Sequence of chain 1.A:
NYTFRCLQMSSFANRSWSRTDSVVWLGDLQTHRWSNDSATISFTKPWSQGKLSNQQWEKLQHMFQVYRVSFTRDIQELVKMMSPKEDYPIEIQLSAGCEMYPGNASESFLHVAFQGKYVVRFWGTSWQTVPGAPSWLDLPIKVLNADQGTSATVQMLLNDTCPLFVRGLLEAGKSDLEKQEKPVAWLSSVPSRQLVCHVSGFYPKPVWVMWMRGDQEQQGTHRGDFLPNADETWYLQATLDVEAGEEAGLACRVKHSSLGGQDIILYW

This small molecule binds to this protein.
Small molecule (SMILES): CC(=O)N[C@H]1[C@H](O[C@H]2[C@H](O)[C@@H](NC(C)=O)CO[C@@H]2CO[C@@H]2O[C@@H](C)[C@@H](O)[C@@H](O)[C@@H]2O)O[C@H](CO)[C@@H](O)[C@@H]1O

Binding-site contacts:
Ligand atom C6 contacts residue ASN165 of chain 1.A at 4.0 Å.
Ligand atom C7 contacts residue GLN161 of chain 1.A at 3.5 Å.
Ligand atom N2 contacts residue ASN165 of chain 1.A at 3.0 Å (h-bond).
Ligand atom C4 contacts residue SER114 of chain 1.A at 3.7 Å.
Ligand atom C5 contacts residue ASN165 of chain 1.A at 3.7 Å.
Ligand atom C1 contacts residue ASN165 of chain 1.A at 1.4 Å.
Ligand atom C3 contacts residue ASN165 of chain 1.A at 3.8 Å.
Ligand atom O7 contacts residue ASN165 of chain 1.A at 2.8 Å (h-bond).
Ligand atom C2 contacts residue ASN165 of chain 1.A at 2.5 Å.
Ligand atom C3 contacts residue GLN161 of chain 1.A at 3.5 Å.
Ligand atom C8 contacts residue GLN161 of chain 1.A at 3.4 Å.
Ligand atom C3 contacts residue GLY130 of chain 1.A at 4.1 Å.
Ligand atom O6 contacts residue THR131 of chain 1.A at 4.2 Å.
Ligand atom O3 contacts residue SER114 of chain 1.A at 3.1 Å (h-bond).
Ligand atom O4 contacts residue TRP129 of chain 1.A at 4.0 Å.
Ligand atom C6 contacts residue GLY130 of chain 1.A at 3.5 Å.
Ligand atom C6 contacts residue LEU164 of chain 1.A at 3.6 Å (hydrophobic).
Ligand atom O4 contacts residue SER114 of chain 1.A at 3.0 Å (h-bond).
Ligand atom C5 contacts residue ASN165 of chain 1.A at 3.6 Å.
Ligand atom O7 contacts residue TRP129 of chain 1.A at 4.1 Å.
Ligand atom C7 contacts residue GLY130 of chain 1.A at 3.9 Å.
Ligand atom O4 contacts residue THR131 of chain 1.A at 4.0 Å.
Ligand atom O5 contacts residue THR131 of chain 1.A at 3.8 Å.
Ligand atom C1 contacts residue GLY130 of chain 1.A at 4.1 Å.
Ligand atom C2 contacts residue TRP129 of chain 1.A at 4.2 Å (hydrophobic).
Ligand atom C5 contacts residue GLY130 of chain 1.A at 4.0 Å.
Ligand atom O3 contacts residue THR131 of chain 1.A at 4.1 Å.
Ligand atom C4 contacts residue GLY130 of chain 1.A at 4.2 Å.
Ligand atom O7 contacts residue GLY130 of chain 1.A at 3.3 Å.
Ligand atom O3 contacts residue GLU113 of chain 1.A at 4.0 Å.
Ligand atom C3 contacts residue SER114 of chain 1.A at 4.1 Å.
Ligand atom O5 contacts residue ASN165 of chain 1.A at 2.4 Å (h-bond).
Ligand atom O3 contacts residue GLN161 of chain 1.A at 3.7 Å.
Ligand atom C6 contacts residue PHE128 of chain 1.A at 3.7 Å (hydrophobic).
Ligand atom O4 contacts residue GLY130 of chain 1.A at 3.7 Å.
Ligand atom C5 contacts residue GLY130 of chain 1.A at 3.8 Å.
Ligand atom C7 contacts residue ASN165 of chain 1.A at 3.1 Å.
Ligand atom N2 contacts residue GLN161 of chain 1.A at 2.8 Å (h-bond).
Ligand atom C2 contacts residue GLN161 of chain 1.A at 3.6 Å.
Ligand atom O5 contacts residue GLY130 of chain 1.A at 3.1 Å (h-bond).